Sequence of chain 1.J:
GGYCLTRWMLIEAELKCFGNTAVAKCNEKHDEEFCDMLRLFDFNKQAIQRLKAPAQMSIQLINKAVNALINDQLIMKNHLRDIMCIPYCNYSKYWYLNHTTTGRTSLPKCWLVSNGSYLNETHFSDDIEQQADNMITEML

Sequence of chain 1.K:
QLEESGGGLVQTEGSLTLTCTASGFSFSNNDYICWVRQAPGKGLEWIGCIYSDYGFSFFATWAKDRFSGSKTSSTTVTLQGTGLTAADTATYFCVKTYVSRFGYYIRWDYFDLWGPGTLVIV

A protein and the small-molecule ligand that binds it are described below.
Small molecule (SMILES): CC(=O)N[C@H]1[C@H](O[C@H]2[C@H](O)[C@@H](NC(C)=O)CO[C@@H]2CO[C@@H]2O[C@@H](C)[C@@H](O)[C@@H](O)[C@@H]2O)O[C@H](CO)[C@@H](O[C@@H]2O[C@H](CO)[C@@H](O)[C@H](O)[C@@H]2O)[C@@H]1O

Binding-site contacts:
Ligand atom C2 contacts residue ASN390 of chain 1.J at 2.6 Å.
Ligand atom C4 contacts residue PHE74 of chain 1.K at 4.4 Å (hydrophobic).
Ligand atom O7 contacts residue ASN390 of chain 1.J at 3.8 Å.
Ligand atom C8 contacts residue PHE72 of chain 1.K at 4.3 Å (hydrophobic).
Ligand atom O5 contacts residue SER73 of chain 1.K at 4.2 Å.
Ligand atom C8 contacts residue PRO362 of chain 1.J at 3.6 Å (hydrophobic).
Ligand atom O5 contacts residue ASN390 of chain 1.J at 2.4 Å (h-bond).
Ligand atom C7 contacts residue SER389 of chain 1.J at 3.1 Å.
Ligand atom O7 contacts residue CYS360 of chain 1.J at 3.8 Å.
Ligand atom O4 contacts residue PHE74 of chain 1.K at 3.2 Å (h-bond).
Ligand atom C5 contacts residue ASN390 of chain 1.J at 3.8 Å.
Ligand atom C5 contacts residue PHE74 of chain 1.K at 4.5 Å (hydrophobic).
Ligand atom O4 contacts residue PHE75 of chain 1.K at 4.4 Å.
Ligand atom C6 contacts residue SER73 of chain 1.K at 4.2 Å.
Ligand atom C4 contacts residue ASN390 of chain 1.J at 4.3 Å.
Ligand atom C1 contacts residue SER389 of chain 1.J at 4.1 Å.
Ligand atom C1 contacts residue ASN390 of chain 1.J at 1.5 Å.
Ligand atom C2 contacts residue SER389 of chain 1.J at 3.9 Å.
Ligand atom N2 contacts residue ASN390 of chain 1.J at 3.0 Å (h-bond).
Ligand atom C6 contacts residue PHE72 of chain 1.K at 3.6 Å (hydrophobic).
Ligand atom C7 contacts residue ASN390 of chain 1.J at 3.6 Å.
Ligand atom O7 contacts residue SER389 of chain 1.J at 4.0 Å.
Ligand atom C6 contacts residue PHE74 of chain 1.K at 3.9 Å (hydrophobic).
Ligand atom C3 contacts residue ASN390 of chain 1.J at 3.9 Å.
Ligand atom O4 contacts residue SER73 of chain 1.K at 4.5 Å.
Ligand atom C8 contacts residue SER389 of chain 1.J at 2.9 Å.
Ligand atom N2 contacts residue SER389 of chain 1.J at 2.8 Å (h-bond).
Ligand atom C8 contacts residue GLY71 of chain 1.K at 4.3 Å.